Binding-site contacts:
Ligand atom O8 contacts residue TRP147 of chain 1.A at 3.8 Å.
Ligand atom C6 contacts residue MET219 of chain 1.A at 3.9 Å (hydrophobic).
Ligand atom O9 contacts residue TYR92 of chain 1.A at 2.8 Å (h-bond).
Ligand atom C11 contacts residue TRP147 of chain 1.A at 4.3 Å (hydrophobic).
Ligand atom C5 contacts residue GLY129 of chain 1.A at 3.8 Å.
Ligand atom C5 contacts residue MET219 of chain 1.A at 3.7 Å (hydrophobic).
Ligand atom C9 contacts residue GLU184 of chain 1.A at 3.6 Å.
Ligand atom C8 contacts residue TRP147 of chain 1.A at 4.1 Å (hydrophobic).
Ligand atom O9 contacts residue THR220 of chain 1.A at 4.2 Å.
Ligand atom C9 contacts residue HIS177 of chain 1.A at 3.7 Å.
Ligand atom C9 contacts residue TYR92 of chain 1.A at 3.4 Å (hydrophobic).
Ligand atom C8 contacts residue TYR92 of chain 1.A at 3.8 Å (hydrophobic).
Ligand atom C6 contacts residue GLY129 of chain 1.A at 4.1 Å.
Ligand atom O8 contacts residue TYR92 of chain 1.A at 3.1 Å (h-bond).
Ligand atom O4 contacts residue ASN131 of chain 1.A at 3.6 Å.
Ligand atom O9 contacts residue ALA222 of chain 1.A at 3.5 Å.
Ligand atom O9 contacts residue GLU184 of chain 1.A at 2.9 Å (salt-bridge).
Ligand atom O1B contacts residue SER130 of chain 1.A at 3.7 Å.
Ligand atom N5 contacts residue GLY129 of chain 1.A at 3.0 Å (h-bond).
Ligand atom C9 contacts residue TRP147 of chain 1.A at 4.0 Å (hydrophobic).
Ligand atom C11 contacts residue GLY129 of chain 1.A at 3.8 Å.
Ligand atom C11 contacts residue THR149 of chain 1.A at 4.2 Å.
Ligand atom O1B contacts residue ASN131 of chain 1.A at 2.9 Å (h-bond).
Ligand atom O4 contacts residue MET219 of chain 1.A at 4.1 Å.
Ligand atom O1A contacts residue ASN131 of chain 1.A at 3.8 Å.
Ligand atom O10 contacts residue LEU188 of chain 1.A at 3.1 Å.
Ligand atom C11 contacts residue GLY128 of chain 1.A at 3.8 Å.
Ligand atom O4 contacts residue GLY129 of chain 1.A at 4.3 Å.
Ligand atom C10 contacts residue GLY129 of chain 1.A at 3.8 Å.
Ligand atom C7 contacts residue TRP147 of chain 1.A at 3.9 Å (hydrophobic).
Ligand atom O9 contacts residue HIS177 of chain 1.A at 3.6 Å (h-bond).
Ligand atom O1A contacts residue SER130 of chain 1.A at 2.8 Å (h-bond).
Ligand atom O8 contacts residue SER130 of chain 1.A at 4.3 Å.
Ligand atom C1 contacts residue ASN131 of chain 1.A at 3.7 Å.
Ligand atom O6 contacts residue MET219 of chain 1.A at 3.7 Å.
Ligand atom O7 contacts residue LEU188 of chain 1.A at 3.7 Å.
Ligand atom C4 contacts residue GLY129 of chain 1.A at 3.8 Å.
Ligand atom C1 contacts residue SER130 of chain 1.A at 3.7 Å.
Ligand atom C10 contacts residue LEU188 of chain 1.A at 4.2 Å (hydrophobic).
Ligand atom C9 contacts residue LEU188 of chain 1.A at 4.0 Å (hydrophobic).

Sequence of chain 1.A:
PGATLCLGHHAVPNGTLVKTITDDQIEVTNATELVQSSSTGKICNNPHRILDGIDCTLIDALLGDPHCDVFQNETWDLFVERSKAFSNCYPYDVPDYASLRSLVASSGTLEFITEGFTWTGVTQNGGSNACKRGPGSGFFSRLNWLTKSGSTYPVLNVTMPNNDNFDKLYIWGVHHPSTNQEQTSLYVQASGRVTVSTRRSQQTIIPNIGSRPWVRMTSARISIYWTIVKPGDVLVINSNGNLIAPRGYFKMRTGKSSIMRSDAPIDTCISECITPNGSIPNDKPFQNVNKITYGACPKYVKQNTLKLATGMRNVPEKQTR

A small-molecule ligand and the protein it binds are described below.
Small molecule (SMILES): CC(=O)N[C@H]1[C@H]([C@H](O)[C@H](O)CO)O[C@@](O[C@@H]2[C@@H](O)[C@H](O)O[C@H](CO)[C@@H]2O)(C(=O)O)C[C@@H]1O